Sequence of chain 1.D:
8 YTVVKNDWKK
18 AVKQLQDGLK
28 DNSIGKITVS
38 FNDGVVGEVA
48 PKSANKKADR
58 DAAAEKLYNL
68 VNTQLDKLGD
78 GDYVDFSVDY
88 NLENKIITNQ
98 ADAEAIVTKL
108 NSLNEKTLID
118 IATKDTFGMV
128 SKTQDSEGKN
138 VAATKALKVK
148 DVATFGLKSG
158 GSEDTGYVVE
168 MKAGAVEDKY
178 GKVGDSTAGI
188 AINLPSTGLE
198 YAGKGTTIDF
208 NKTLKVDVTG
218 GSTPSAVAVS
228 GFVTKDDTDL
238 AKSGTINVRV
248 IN

The protein below binds the small molecule below.
Small molecule (SMILES): NCC(=O)O

Binding-site contacts:
Ligand atom OXT contacts residue ALA170 of chain 1.D at 4.0 Å.
Ligand atom O contacts residue LEU191 of chain 1.D at 3.9 Å.
Ligand atom N contacts residue LEU196 of chain 1.D at 3.7 Å.
Ligand atom O contacts residue ALA170 of chain 1.D at 4.1 Å.
Ligand atom O contacts residue SER193 of chain 1.D at 4.0 Å.
Ligand atom N contacts residue SER193 of chain 1.D at 3.2 Å.
Ligand atom C contacts residue PRO192 of chain 1.D at 3.8 Å (hydrophobic).
Ligand atom N contacts residue PRO192 of chain 1.D at 3.0 Å (h-bond).
Ligand atom CA contacts residue PRO192 of chain 1.D at 3.2 Å (hydrophobic).
Ligand atom CA contacts residue SER193 of chain 1.D at 4.3 Å.
Ligand atom O contacts residue PRO192 of chain 1.D at 3.5 Å (h-bond).
Ligand atom N contacts residue ALA170 of chain 1.D at 4.3 Å.
Ligand atom C contacts residue ALA170 of chain 1.D at 3.6 Å (hydrophobic).
Ligand atom CA contacts residue ALA170 of chain 1.D at 3.1 Å (hydrophobic).